A small-molecule ligand and the protein it binds are described below.
Small molecule (SMILES): O=C(O)c1ccccc1-c1c2ccc(=O)cc-2oc2cc(O)ccc12

Sequence of chain 1.B:
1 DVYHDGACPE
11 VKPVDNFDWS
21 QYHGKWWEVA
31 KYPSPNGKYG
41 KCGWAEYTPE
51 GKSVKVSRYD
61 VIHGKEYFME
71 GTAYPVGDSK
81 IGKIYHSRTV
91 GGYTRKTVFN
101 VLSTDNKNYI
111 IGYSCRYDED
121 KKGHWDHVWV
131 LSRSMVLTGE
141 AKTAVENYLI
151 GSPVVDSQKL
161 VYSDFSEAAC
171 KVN

Binding-site contacts:
Ligand atom C5 contacts residue TRP129 of chain 1.B at 3.6 Å (hydrophobic).
Ligand atom C2 contacts residue TYR47 of chain 1.B at 3.4 Å (hydrophobic).
Ligand atom C1 contacts residue TYR22 of chain 1.B at 3.6 Å (hydrophobic).
Ligand atom C18 contacts residue HIS86 of chain 1.B at 3.4 Å.
Ligand atom O1 contacts residue TYR22 of chain 1.B at 2.7 Å (h-bond).
Ligand atom C13 contacts residue TYR22 of chain 1.B at 3.7 Å (hydrophobic).
Ligand atom C8 contacts residue ARG58 of chain 1.B at 3.8 Å.
Ligand atom O3 contacts residue GLU28 of chain 1.B at 2.3 Å (salt-bridge).
Ligand atom O4 contacts residue ARG58 of chain 1.B at 2.8 Å (salt-bridge).
Ligand atom O1 contacts residue TYR47 of chain 1.B at 2.5 Å (h-bond).
Ligand atom O5 contacts residue HIS86 of chain 1.B at 3.7 Å.
Ligand atom C4 contacts residue TRP129 of chain 1.B at 3.6 Å (hydrophobic).
Ligand atom C11 contacts residue TRP129 of chain 1.B at 3.8 Å (hydrophobic).
Ligand atom C6 contacts residue HIS127 of chain 1.B at 3.4 Å.
Ligand atom C15 contacts residue TRP129 of chain 1.B at 3.7 Å (hydrophobic).
Ligand atom O3 contacts residue HIS127 of chain 1.B at 3.0 Å.
Ligand atom C2 contacts residue TRP129 of chain 1.B at 3.4 Å (hydrophobic).
Ligand atom O2 contacts residue TRP129 of chain 1.B at 3.4 Å (h-bond).
Ligand atom C20 contacts residue MET69 of chain 1.B at 3.7 Å (hydrophobic).
Ligand atom O5 contacts residue MET69 of chain 1.B at 3.9 Å.
Ligand atom C6 contacts residue ARG58 of chain 1.B at 3.8 Å.
Ligand atom C7 contacts residue HIS127 of chain 1.B at 3.4 Å.
Ligand atom C9 contacts residue ARG58 of chain 1.B at 3.8 Å.
Ligand atom C19 contacts residue HIS86 of chain 1.B at 3.9 Å.
Ligand atom C20 contacts residue HIS86 of chain 1.B at 3.8 Å.
Ligand atom C12 contacts residue HIS86 of chain 1.B at 3.8 Å.
Ligand atom C4 contacts residue ARG58 of chain 1.B at 3.7 Å.
Ligand atom C6 contacts residue GLU28 of chain 1.B at 3.1 Å.
Ligand atom C3 contacts residue TRP129 of chain 1.B at 3.5 Å (hydrophobic).
Ligand atom C5 contacts residue ARG58 of chain 1.B at 3.8 Å.
Ligand atom C20 contacts residue ARG58 of chain 1.B at 3.4 Å.
Ligand atom C13 contacts residue PHE99 of chain 1.B at 3.4 Å (hydrophobic).
Ligand atom C5 contacts residue GLU28 of chain 1.B at 3.2 Å.
Ligand atom O3 contacts residue ARG58 of chain 1.B at 3.9 Å.
Ligand atom C17 contacts residue HIS86 of chain 1.B at 3.6 Å.
Ligand atom C7 contacts residue ARG58 of chain 1.B at 3.8 Å.
Ligand atom O5 contacts residue ARG58 of chain 1.B at 2.7 Å.
Ligand atom O4 contacts residue MET69 of chain 1.B at 3.0 Å.
Ligand atom C1 contacts residue TYR47 of chain 1.B at 3.4 Å (hydrophobic).
Ligand atom C17 contacts residue THR97 of chain 1.B at 3.9 Å.